Sequence of chain 1.A:
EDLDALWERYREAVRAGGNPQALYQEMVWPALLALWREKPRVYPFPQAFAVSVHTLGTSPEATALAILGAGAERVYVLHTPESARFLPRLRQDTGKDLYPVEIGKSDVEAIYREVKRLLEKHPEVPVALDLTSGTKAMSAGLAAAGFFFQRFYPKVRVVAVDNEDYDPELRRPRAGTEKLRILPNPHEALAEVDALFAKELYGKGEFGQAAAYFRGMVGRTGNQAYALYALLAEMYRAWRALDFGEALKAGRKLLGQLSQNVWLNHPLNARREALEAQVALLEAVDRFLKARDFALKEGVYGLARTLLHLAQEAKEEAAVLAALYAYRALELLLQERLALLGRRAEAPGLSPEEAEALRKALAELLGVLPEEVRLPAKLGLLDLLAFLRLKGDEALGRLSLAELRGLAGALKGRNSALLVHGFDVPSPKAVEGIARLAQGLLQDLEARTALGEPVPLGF

A small-molecule ligand and the protein it binds are described below.
Small molecule (SMILES): Nc1ncnc2c1ncn2[C@@H]1O[C@H](CO[P](=O)(O)O[C@H]2[C@@H](O)[C@H](n3cnc4c(N)ncnc43)O[C@@H]2CO[P](=O)(O)O[C@H]2[C@@H](O)[C@H](n3cnc4c(N)ncnc43)O[C@@H]2CO[P](=O)(O)O[C@H]2[C@@H](O)[C@H](n3cnc4c(N)ncnc43)O[C@@H]2COP(=O)=O)[C@@H](O)[C@H]1O

Sequence of chain 1.B:
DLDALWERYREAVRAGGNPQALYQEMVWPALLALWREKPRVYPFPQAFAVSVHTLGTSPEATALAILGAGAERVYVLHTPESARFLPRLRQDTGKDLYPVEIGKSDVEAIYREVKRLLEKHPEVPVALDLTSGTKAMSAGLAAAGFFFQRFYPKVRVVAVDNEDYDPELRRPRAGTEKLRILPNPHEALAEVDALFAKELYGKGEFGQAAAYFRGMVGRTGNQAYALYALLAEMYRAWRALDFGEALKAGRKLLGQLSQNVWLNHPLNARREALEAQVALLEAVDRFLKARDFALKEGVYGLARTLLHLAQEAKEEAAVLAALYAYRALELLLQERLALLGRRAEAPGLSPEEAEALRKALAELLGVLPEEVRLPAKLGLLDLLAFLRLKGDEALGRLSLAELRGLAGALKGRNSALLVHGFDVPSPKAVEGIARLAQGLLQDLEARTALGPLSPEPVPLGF

Binding-site contacts:
Ligand atom OP2 contacts residue LYS136 of chain 1.B at 3.0 Å.
Ligand atom OP1 contacts residue THR135 of chain 1.B at 3.2 Å.
Ligand atom OP1 contacts residue LYS136 of chain 1.A at 3.0 Å (salt-bridge).
Ligand atom N1 contacts residue ARG172 of chain 1.B at 2.8 Å (salt-bridge).
Ligand atom P contacts residue SER59 of chain 1.B at 3.2 Å.
Ligand atom OP1 contacts residue SER59 of chain 1.A at 2.5 Å (h-bond).
Ligand atom OP2 contacts residue SER133 of chain 1.A at 2.6 Å (h-bond).
Ligand atom O4' contacts residue GLY134 of chain 1.B at 3.1 Å.
Ligand atom N6 contacts residue GLU82 of chain 1.A at 2.9 Å (salt-bridge).
Ligand atom C8 contacts residue TYR166 of chain 1.B at 3.3 Å (hydrophobic).
Ligand atom C4' contacts residue GLY134 of chain 1.A at 3.2 Å.
Ligand atom O4' contacts residue THR132 of chain 1.B at 3.1 Å.
Ligand atom N6 contacts residue TYR24 of chain 1.A at 2.7 Å (h-bond).
Ligand atom O4' contacts residue GLY134 of chain 1.A at 3.0 Å.
Ligand atom OP2 contacts residue SER133 of chain 1.B at 2.3 Å (h-bond).
Ligand atom C2 contacts residue ARG172 of chain 1.A at 3.2 Å.
Ligand atom P contacts residue SER59 of chain 1.A at 3.0 Å.
Ligand atom OP2 contacts residue SER59 of chain 1.B at 2.8 Å (h-bond).
Ligand atom O2' contacts residue PRO173 of chain 1.A at 3.2 Å.
Ligand atom OP2 contacts residue LYS136 of chain 1.A at 3.0 Å.
Ligand atom OP2 contacts residue SER59 of chain 1.A at 2.9 Å (h-bond).
Ligand atom N6 contacts residue GLU82 of chain 1.B at 3.0 Å (salt-bridge).
Ligand atom OP1 contacts residue LYS136 of chain 1.B at 3.1 Å (salt-bridge).
Ligand atom C2 contacts residue ARG171 of chain 1.B at 3.2 Å.
Ligand atom C2 contacts residue THR80 of chain 1.B at 3.0 Å.
Ligand atom N1 contacts residue THR80 of chain 1.A at 2.7 Å (h-bond).
Ligand atom N3 contacts residue GLY57 of chain 1.B at 3.3 Å.
Ligand atom N1 contacts residue THR80 of chain 1.B at 2.5 Å (h-bond).
Ligand atom OP2 contacts residue THR58 of chain 1.A at 3.3 Å (h-bond).
Ligand atom O2' contacts residue THR58 of chain 1.A at 2.8 Å (h-bond).
Ligand atom C2 contacts residue ARG172 of chain 1.B at 2.9 Å.
Ligand atom O4' contacts residue THR135 of chain 1.B at 3.2 Å (h-bond).
Ligand atom O2' contacts residue THR58 of chain 1.B at 2.6 Å (h-bond).
Ligand atom O4' contacts residue ALA62 of chain 1.B at 3.2 Å.
Ligand atom N1 contacts residue ARG172 of chain 1.A at 2.9 Å (salt-bridge).
Ligand atom O4' contacts residue THR135 of chain 1.A at 3.0 Å (h-bond).
Ligand atom C2 contacts residue THR80 of chain 1.A at 2.8 Å.
Ligand atom N6 contacts residue TYR24 of chain 1.B at 3.0 Å (h-bond).
Ligand atom O3' contacts residue GLY134 of chain 1.A at 2.8 Å (h-bond).
Ligand atom OP1 contacts residue SER59 of chain 1.B at 2.4 Å (h-bond).